Binding-site contacts:
Ligand atom C4 contacts residue THR11 of chain 1.B at 3.6 Å.
Ligand atom C6 contacts residue PHE10 of chain 1.B at 4.0 Å (hydrophobic).
Ligand atom C3 contacts residue ILE96 of chain 1.B at 4.2 Å (hydrophobic).
Ligand atom C6 contacts residue TYR72 of chain 1.B at 4.2 Å (hydrophobic).
Ligand atom C7 contacts residue TYR72 of chain 1.B at 3.4 Å (hydrophobic).
Ligand atom C5 contacts residue PHE100 of chain 1.B at 4.0 Å (hydrophobic).
Ligand atom C7 contacts residue ILE96 of chain 1.B at 3.9 Å (hydrophobic).
Ligand atom C8 contacts residue TYR72 of chain 1.B at 3.4 Å (hydrophobic).
Ligand atom C5 contacts residue THR11 of chain 1.B at 3.4 Å.
Ligand atom C9 contacts residue ILE96 of chain 1.B at 3.7 Å (hydrophobic).
Ligand atom C5 contacts residue ILE96 of chain 1.B at 4.1 Å (hydrophobic).
Ligand atom C8 contacts residue ILE96 of chain 1.B at 4.1 Å (hydrophobic).
Ligand atom C6 contacts residue PRO9 of chain 1.B at 3.8 Å (hydrophobic).
Ligand atom C7 contacts residue PRO9 of chain 1.B at 3.8 Å (hydrophobic).
Ligand atom C9 contacts residue THR11 of chain 1.B at 4.2 Å.
Ligand atom C9 contacts residue TYR72 of chain 1.B at 4.0 Å (hydrophobic).
Ligand atom C4 contacts residue ILE96 of chain 1.B at 4.0 Å (hydrophobic).
Ligand atom CL contacts residue TYR72 of chain 1.B at 3.9 Å.
Ligand atom C3 contacts residue THR11 of chain 1.B at 4.0 Å.
Ligand atom O1 contacts residue PHE100 of chain 1.B at 3.8 Å.
Ligand atom CL contacts residue LYS92 of chain 1.B at 3.9 Å.
Ligand atom C7 contacts residue THR11 of chain 1.B at 4.4 Å.
Ligand atom C6 contacts residue THR11 of chain 1.B at 3.8 Å.
Ligand atom N contacts residue ILE96 of chain 1.B at 3.6 Å.
Ligand atom C contacts residue PHE100 of chain 1.B at 4.0 Å (hydrophobic).
Ligand atom O2 contacts residue THR11 of chain 1.B at 3.7 Å.
Ligand atom C6 contacts residue PHE100 of chain 1.B at 3.9 Å (hydrophobic).
Ligand atom C6 contacts residue ILE96 of chain 1.B at 3.9 Å (hydrophobic).
Ligand atom CL contacts residue GLU87 of chain 1.B at 3.8 Å.
Ligand atom O1 contacts residue ILE96 of chain 1.B at 3.8 Å.
Ligand atom CL contacts residue ILE96 of chain 1.B at 4.0 Å.
Ligand atom C5 contacts residue PHE10 of chain 1.B at 4.3 Å (hydrophobic).

Sequence of chain 1.B:
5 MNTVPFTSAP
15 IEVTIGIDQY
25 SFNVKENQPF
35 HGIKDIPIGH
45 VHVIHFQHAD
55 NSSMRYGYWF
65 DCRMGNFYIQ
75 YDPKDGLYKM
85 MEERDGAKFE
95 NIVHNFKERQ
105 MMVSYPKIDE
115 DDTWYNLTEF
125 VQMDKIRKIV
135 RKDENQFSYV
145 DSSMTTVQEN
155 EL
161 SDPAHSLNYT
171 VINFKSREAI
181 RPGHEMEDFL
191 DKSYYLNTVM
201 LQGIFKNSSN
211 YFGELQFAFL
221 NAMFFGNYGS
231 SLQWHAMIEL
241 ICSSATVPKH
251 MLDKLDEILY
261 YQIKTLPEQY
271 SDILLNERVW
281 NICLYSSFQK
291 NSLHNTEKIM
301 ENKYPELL

A protein and the small-molecule ligand that binds it are described below.
Small molecule (SMILES): COC(=O)CNC(=O)c1ccccc1Cl